Binding-site contacts:
Ligand atom C6C contacts residue ILE123 of chain 22.A at 3.6 Å (hydrophobic).
Ligand atom C2C contacts residue THR101 of chain 22.A at 3.8 Å.
Ligand atom N2 contacts residue ASN221 of chain 22.A at 3.9 Å.
Ligand atom C2B contacts residue ILE123 of chain 22.A at 3.5 Å (hydrophobic).
Ligand atom C6C contacts residue LEU99 of chain 22.A at 3.6 Å (hydrophobic).
Ligand atom C6B contacts residue ILE188 of chain 22.A at 3.7 Å (hydrophobic).
Ligand atom C7C contacts residue ILE123 of chain 22.A at 3.5 Å (hydrophobic).
Ligand atom O1B contacts residue TRP97 of chain 22.A at 3.6 Å.
Ligand atom O1B contacts residue LEU99 of chain 22.A at 3.1 Å.
Ligand atom C1B contacts residue LEU99 of chain 22.A at 3.9 Å (hydrophobic).
Ligand atom C3B contacts residue ILE123 of chain 22.A at 3.9 Å (hydrophobic).
Ligand atom N3A contacts residue TYR151 of chain 22.A at 3.3 Å.
Ligand atom C4C contacts residue THR121 of chain 22.A at 3.7 Å.
Ligand atom C6C contacts residue TRP97 of chain 22.A at 3.9 Å (hydrophobic).
Ligand atom O1A contacts residue ALA149 of chain 22.A at 3.7 Å.
Ligand atom C4A contacts residue LEU186 of chain 22.A at 3.9 Å (hydrophobic).
Ligand atom C4A contacts residue PRO173 of chain 22.A at 3.3 Å (hydrophobic).
Ligand atom O1A contacts residue LEU226 of chain 22.A at 3.8 Å.
Ligand atom C4B contacts residue LEU226 of chain 22.A at 3.9 Å (hydrophobic).
Ligand atom C5C contacts residue LEU99 of chain 22.A at 3.6 Å (hydrophobic).
Ligand atom C5C contacts residue THR101 of chain 22.A at 3.7 Å.
Ligand atom C5A contacts residue VAL175 of chain 22.A at 3.9 Å (hydrophobic).
Ligand atom C7C contacts residue LEU99 of chain 22.A at 3.5 Å (hydrophobic).
Ligand atom O1 contacts residue MET223 of chain 22.A at 3.6 Å (h-bond).
Ligand atom O1A contacts residue LEU186 of chain 22.A at 3.7 Å.
Ligand atom C4A contacts residue TYR151 of chain 22.A at 3.8 Å (hydrophobic).
Ligand atom C31 contacts residue ASN199 of chain 22.A at 3.4 Å.
Ligand atom C5B contacts residue ILE188 of chain 22.A at 3.6 Å (hydrophobic).
Ligand atom C2A contacts residue LEU186 of chain 22.A at 3.7 Å (hydrophobic).
Ligand atom C2B contacts residue LEU226 of chain 22.A at 3.6 Å (hydrophobic).
Ligand atom C1C contacts residue TYR197 of chain 22.A at 3.7 Å (hydrophobic).
Ligand atom C31 contacts residue TYR197 of chain 22.A at 3.7 Å (hydrophobic).
Ligand atom C3 contacts residue TYR197 of chain 22.A at 3.7 Å (hydrophobic).
Ligand atom C5A contacts residue ALA149 of chain 22.A at 3.2 Å (hydrophobic).
Ligand atom C5A contacts residue LEU186 of chain 22.A at 3.6 Å (hydrophobic).
Ligand atom O1 contacts residue TYR197 of chain 22.A at 3.9 Å.
Ligand atom C3B contacts residue LEU226 of chain 22.A at 3.5 Å (hydrophobic).
Ligand atom C4 contacts residue TYR197 of chain 22.A at 3.6 Å (hydrophobic).
Ligand atom C5 contacts residue TYR197 of chain 22.A at 3.8 Å (hydrophobic).
Ligand atom C5A contacts residue PRO173 of chain 22.A at 3.5 Å (hydrophobic).

Sequence of chain 22.C:
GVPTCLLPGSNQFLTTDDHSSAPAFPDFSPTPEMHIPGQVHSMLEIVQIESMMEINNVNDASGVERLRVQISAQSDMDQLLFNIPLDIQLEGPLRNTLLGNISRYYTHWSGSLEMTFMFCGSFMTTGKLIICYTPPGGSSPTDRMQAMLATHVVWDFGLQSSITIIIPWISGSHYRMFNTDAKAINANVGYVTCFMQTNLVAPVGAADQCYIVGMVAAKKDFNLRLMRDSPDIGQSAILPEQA

Sequence of chain 22.A:
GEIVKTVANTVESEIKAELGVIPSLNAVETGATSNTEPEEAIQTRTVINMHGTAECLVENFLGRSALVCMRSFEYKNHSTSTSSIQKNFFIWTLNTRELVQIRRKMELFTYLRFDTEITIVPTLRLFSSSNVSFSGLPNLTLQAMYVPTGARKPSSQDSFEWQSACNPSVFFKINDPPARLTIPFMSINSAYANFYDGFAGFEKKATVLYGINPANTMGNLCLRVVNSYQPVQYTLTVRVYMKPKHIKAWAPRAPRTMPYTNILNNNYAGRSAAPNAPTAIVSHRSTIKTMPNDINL

This small molecule binds to this protein.
Small molecule (SMILES): Cc1cc(CCCCCCCOc2ccc(C3=NCCO3)cc2)on1